Sequence of chain 2.D:
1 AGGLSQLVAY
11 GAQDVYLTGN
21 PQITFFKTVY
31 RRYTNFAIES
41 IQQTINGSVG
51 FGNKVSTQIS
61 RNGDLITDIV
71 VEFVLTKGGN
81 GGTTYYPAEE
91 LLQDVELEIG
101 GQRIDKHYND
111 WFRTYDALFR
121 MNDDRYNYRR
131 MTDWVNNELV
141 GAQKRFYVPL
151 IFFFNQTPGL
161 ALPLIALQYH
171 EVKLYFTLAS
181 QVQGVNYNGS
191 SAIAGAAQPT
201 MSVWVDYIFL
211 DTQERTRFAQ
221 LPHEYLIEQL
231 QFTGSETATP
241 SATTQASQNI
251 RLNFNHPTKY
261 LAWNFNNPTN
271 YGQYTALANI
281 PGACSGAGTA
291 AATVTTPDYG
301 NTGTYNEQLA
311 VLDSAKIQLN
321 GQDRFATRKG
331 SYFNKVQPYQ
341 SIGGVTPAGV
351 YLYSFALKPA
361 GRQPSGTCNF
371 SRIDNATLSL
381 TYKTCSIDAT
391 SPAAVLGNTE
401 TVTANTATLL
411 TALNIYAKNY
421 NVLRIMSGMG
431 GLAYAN

Binding-site contacts:
Ligand atom C1 contacts residue GLY288 of chain 2.D at 4.5 Å.
Ligand atom C4 contacts residue THR390 of chain 2.D at 4.0 Å.
Ligand atom C1 contacts residue ASN279 of chain 2.D at 1.4 Å.
Ligand atom O6 contacts residue GLY288 of chain 2.D at 3.5 Å.
Ligand atom C6 contacts residue GLY288 of chain 2.D at 4.0 Å.
Ligand atom O6 contacts residue PRO392 of chain 2.D at 3.5 Å.
Ligand atom C6 contacts residue 7CV5 of chain 3.Q at 3.4 Å.
Ligand atom C5 contacts residue THR289 of chain 2.D at 4.2 Å.
Ligand atom C2 contacts residue ALA292 of chain 2.D at 4.3 Å (hydrophobic).
Ligand atom O2 contacts residue 7CV5 of chain 3.Q at 4.5 Å.
Ligand atom C2 contacts residue ASN279 of chain 2.D at 2.3 Å.
Ligand atom O5 contacts residue PRO392 of chain 2.D at 3.9 Å.
Ligand atom C1 contacts residue 7CV5 of chain 3.Q at 4.3 Å.
Ligand atom C3 contacts residue THR390 of chain 2.D at 3.8 Å.
Ligand atom C6 contacts residue PRO392 of chain 2.D at 4.3 Å (hydrophobic).
Ligand atom O5 contacts residue ALA290 of chain 2.D at 4.0 Å.
Ligand atom O5 contacts residue THR390 of chain 2.D at 4.3 Å.
Ligand atom O6 contacts residue ALA292 of chain 2.D at 4.4 Å.
Ligand atom C2 contacts residue THR289 of chain 2.D at 4.4 Å.
Ligand atom C3 contacts residue 7CV5 of chain 3.Q at 4.4 Å.
Ligand atom C2 contacts residue THR390 of chain 2.D at 4.0 Å.
Ligand atom O2 contacts residue THR390 of chain 2.D at 4.5 Å.
Ligand atom O6 contacts residue ASN279 of chain 2.D at 4.4 Å.
Ligand atom C5 contacts residue GLY288 of chain 2.D at 4.1 Å.
Ligand atom O2 contacts residue ALA290 of chain 2.D at 4.2 Å.
Ligand atom C1 contacts residue THR390 of chain 2.D at 4.1 Å.
Ligand atom O2 contacts residue THR289 of chain 2.D at 4.4 Å.
Ligand atom O3 contacts residue THR390 of chain 2.D at 3.0 Å (h-bond).
Ligand atom C5 contacts residue ASN279 of chain 2.D at 3.6 Å.
Ligand atom O5 contacts residue ASN279 of chain 2.D at 2.3 Å (h-bond).
Ligand atom C3 contacts residue ASN279 of chain 2.D at 3.7 Å.
Ligand atom C1 contacts residue ALA292 of chain 2.D at 3.7 Å (hydrophobic).
Ligand atom O6 contacts residue 7CV5 of chain 3.Q at 2.9 Å (h-bond).
Ligand atom C4 contacts residue ASN279 of chain 2.D at 4.1 Å.
Ligand atom O2 contacts residue ALA292 of chain 2.D at 3.7 Å.
Ligand atom C3 contacts residue THR289 of chain 2.D at 4.0 Å.
Ligand atom O5 contacts residue GLY288 of chain 2.D at 4.3 Å.
Ligand atom C6 contacts residue ALA290 of chain 2.D at 3.9 Å (hydrophobic).
Ligand atom O2 contacts residue ASN279 of chain 2.D at 2.8 Å (h-bond).
Ligand atom C1 contacts residue THR289 of chain 2.D at 4.1 Å.

A small-molecule ligand and the protein it binds are described below.
Small molecule (SMILES): C[C@@H]1O[C@H](O[C@@H]2CO[C@@H](O[C@H]3[C@@H](O[C@H]4O[C@H](C)[C@@H](O)[C@H](O[C@H]5O[C@H](CO)[C@@H](O)[C@H](O)[C@@H]5O)[C@@H]4O)[C@H](O[C@H]4O[C@H](CO)[C@H](O)[C@H](O)[C@H]4O)[C@H](O[C@H]4[C@H](O[C@@H]5OC[C@@H](O)[C@H](O)[C@H]5O)[C@@H](CO)OC[C@@H]4O)O[C@H]3C)[C@H](O)[C@H]2O)[C@H](O)[C@H](O)[C@H]1O